Binding-site contacts:
Ligand atom C2 contacts residue THR338 of chain 1.E at 3.8 Å.
Ligand atom C2 contacts residue CYS336 of chain 1.E at 3.5 Å (hydrophobic).
Ligand atom O3' contacts residue MET390 of chain 1.E at 3.5 Å (h-bond).
Ligand atom C2' contacts residue ASP369 of chain 1.E at 3.7 Å.
Ligand atom O1P contacts residue GLY333 of chain 1.E at 3.8 Å.
Ligand atom O3' contacts residue ARG327 of chain 1.E at 3.1 Å (salt-bridge).
Ligand atom O6 contacts residue GLY420 of chain 1.E at 2.5 Å (h-bond).
Ligand atom C2 contacts residue GLN446 of chain 1.E at 3.5 Å.
Ligand atom O2P contacts residue TYR416 of chain 1.E at 3.5 Å (h-bond).
Ligand atom N7 contacts residue MET75 of chain 1.E at 3.7 Å.
Ligand atom C3' contacts residue SER73 of chain 1.E at 3.3 Å.
Ligand atom O2P contacts residue SER334 of chain 1.E at 2.5 Å (h-bond).
Ligand atom O2' contacts residue ASP369 of chain 1.E at 2.5 Å (salt-bridge).
Ligand atom O2' contacts residue ASN308 of chain 1.E at 3.8 Å.
Ligand atom C6 contacts residue GLN446 of chain 1.E at 3.8 Å.
Ligand atom O1P contacts residue SER334 of chain 1.E at 3.9 Å.
Ligand atom O2' contacts residue ARG327 of chain 1.E at 3.2 Å (salt-bridge).
Ligand atom C5 contacts residue MET419 of chain 1.E at 3.8 Å (hydrophobic).
Ligand atom C5 contacts residue ILE335 of chain 1.E at 3.5 Å (hydrophobic).
Ligand atom N7 contacts residue GLY418 of chain 1.E at 3.8 Å.
Ligand atom C6 contacts residue GLY420 of chain 1.E at 3.5 Å.
Ligand atom O1P contacts residue GLY370 of chain 1.E at 3.3 Å.
Ligand atom O3' contacts residue SER73 of chain 1.E at 3.1 Å (h-bond).
Ligand atom O1P contacts residue GLY371 of chain 1.E at 3.3 Å (h-bond).
Ligand atom O2P contacts residue SER393 of chain 1.E at 3.3 Å (h-bond).
Ligand atom C3' contacts residue ARG327 of chain 1.E at 3.7 Å.
Ligand atom N7 contacts residue ILE335 of chain 1.E at 3.4 Å.
Ligand atom C2' contacts residue ARG327 of chain 1.E at 3.4 Å.
Ligand atom C4 contacts residue ILE335 of chain 1.E at 3.9 Å (hydrophobic).
Ligand atom N1 contacts residue GLN446 of chain 1.E at 2.8 Å (h-bond).
Ligand atom C8 contacts residue ILE335 of chain 1.E at 3.6 Å (hydrophobic).
Ligand atom O3' contacts residue ASP369 of chain 1.E at 3.1 Å (salt-bridge).
Ligand atom N7 contacts residue MET419 of chain 1.E at 3.2 Å (h-bond).
Ligand atom O3P contacts residue SER393 of chain 1.E at 2.9 Å (h-bond).
Ligand atom O6 contacts residue GLY418 of chain 1.E at 3.2 Å.
Ligand atom O3P contacts residue GLY392 of chain 1.E at 2.8 Å (h-bond).
Ligand atom C8 contacts residue MET75 of chain 1.E at 3.6 Å (hydrophobic).
Ligand atom C6 contacts residue MET419 of chain 1.E at 3.6 Å (hydrophobic).
Ligand atom O6 contacts residue MET419 of chain 1.E at 2.7 Å (h-bond).
Ligand atom P contacts residue SER393 of chain 1.E at 3.8 Å.

A protein and the small-molecule ligand that binds it are described below.
Small molecule (SMILES): O=c1[nH]cnc2c1ncn2[C@@H]1O[C@H](COP(=O)(O)O)[C@@H](O)[C@H]1O

Sequence of chain 1.E:
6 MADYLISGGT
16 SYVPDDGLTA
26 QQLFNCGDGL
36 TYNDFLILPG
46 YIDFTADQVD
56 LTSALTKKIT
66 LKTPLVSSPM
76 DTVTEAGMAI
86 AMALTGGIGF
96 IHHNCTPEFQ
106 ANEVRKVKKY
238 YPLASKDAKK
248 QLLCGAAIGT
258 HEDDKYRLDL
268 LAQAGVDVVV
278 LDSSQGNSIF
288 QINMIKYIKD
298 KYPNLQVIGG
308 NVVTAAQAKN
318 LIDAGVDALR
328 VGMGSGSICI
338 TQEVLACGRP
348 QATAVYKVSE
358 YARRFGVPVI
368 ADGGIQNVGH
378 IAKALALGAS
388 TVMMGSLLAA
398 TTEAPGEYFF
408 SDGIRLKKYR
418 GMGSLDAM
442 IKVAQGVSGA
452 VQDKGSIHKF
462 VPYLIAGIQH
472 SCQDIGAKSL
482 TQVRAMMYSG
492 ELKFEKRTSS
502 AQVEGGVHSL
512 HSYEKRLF